Sequence of chain 27.C:
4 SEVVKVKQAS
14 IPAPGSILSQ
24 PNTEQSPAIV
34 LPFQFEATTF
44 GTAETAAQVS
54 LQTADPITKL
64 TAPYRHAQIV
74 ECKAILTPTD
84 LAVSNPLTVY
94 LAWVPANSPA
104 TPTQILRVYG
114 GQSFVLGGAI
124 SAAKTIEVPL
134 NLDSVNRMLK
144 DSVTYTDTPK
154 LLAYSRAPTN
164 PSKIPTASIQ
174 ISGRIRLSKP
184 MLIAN

Binding-site contacts:
Ligand atom P contacts residue LYS10 of chain 27.C at 4.0 Å.
Ligand atom O5' contacts residue LYS8 of chain 27.C at 4.5 Å.
Ligand atom P contacts residue LYS8 of chain 27.C at 3.0 Å.
Ligand atom O2' contacts residue ASN134 of chain 27.C at 3.2 Å (h-bond).
Ligand atom O2' contacts residue GLU74 of chain 27.C at 3.2 Å.
Ligand atom O3' contacts residue LYS8 of chain 27.C at 3.8 Å.
Ligand atom OP1 contacts residue LYS8 of chain 27.C at 2.6 Å (salt-bridge).
Ligand atom OP1 contacts residue ASN134 of chain 27.C at 4.2 Å.
Ligand atom C1' contacts residue GLU74 of chain 27.C at 3.8 Å.
Ligand atom OP2 contacts residue LYS10 of chain 27.C at 2.9 Å.
Ligand atom O4' contacts residue GLU74 of chain 27.C at 3.7 Å.
Ligand atom OP1 contacts residue PRO132 of chain 27.C at 3.6 Å.
Ligand atom C4' contacts residue GLU74 of chain 27.C at 3.9 Å.
Ligand atom C2' contacts residue ASN134 of chain 27.C at 4.3 Å.
Ligand atom O3' contacts residue ASN134 of chain 27.C at 4.2 Å.
Ligand atom O2' contacts residue LEU135 of chain 27.C at 4.3 Å.
Ligand atom OP1 contacts residue LYS10 of chain 27.C at 4.3 Å.
Ligand atom OP2 contacts residue LYS8 of chain 27.C at 2.9 Å (salt-bridge).
Ligand atom C2' contacts residue GLU74 of chain 27.C at 4.1 Å.

This protein binds this small molecule.
Small molecule (SMILES): Nc1ccn([C@@H]2O[C@H](CO[P](=O)(O)O[C@H]3[C@@H](O)[C@H](n4ccc(N)nc4=O)O[C@@H]3CO[P](=O)(O)O[C@H]3[C@@H](O)[C@H](n4ccc(N)nc4=O)O[C@@H]3CO)[C@@H](O)[C@H]2O)c(=O)n1